Binding-site contacts:
Ligand atom CL1 contacts residue HIS41 of chain 1.A at 3.5 Å.
Ligand atom C21 contacts residue LEU141 of chain 1.A at 3.7 Å (hydrophobic).
Ligand atom CL1 contacts residue TYR54 of chain 1.A at 3.6 Å.
Ligand atom CL contacts residue MET165 of chain 1.A at 3.8 Å.
Ligand atom S contacts residue MET165 of chain 1.A at 3.7 Å.
Ligand atom C3 contacts residue GLN189 of chain 1.A at 3.8 Å.
Ligand atom CL contacts residue HIS41 of chain 1.A at 3.5 Å.
Ligand atom O1 contacts residue CYS145 of chain 1.A at 3.7 Å.
Ligand atom C11 contacts residue HIS164 of chain 1.A at 3.4 Å.
Ligand atom C16 contacts residue CYS145 of chain 1.A at 3.9 Å (hydrophobic).
Ligand atom C14 contacts residue MET49 of chain 1.A at 3.7 Å (hydrophobic).
Ligand atom O1 contacts residue GLY143 of chain 1.A at 3.0 Å (h-bond).
Ligand atom CL1 contacts residue ASP187 of chain 1.A at 3.1 Å.
Ligand atom C16 contacts residue ASN142 of chain 1.A at 3.6 Å.
Ligand atom C19 contacts residue PHE140 of chain 1.A at 3.4 Å (hydrophobic).
Ligand atom CL contacts residue HIS164 of chain 1.A at 3.8 Å.
Ligand atom C4 contacts residue ARG188 of chain 1.A at 3.6 Å.
Ligand atom CL contacts residue ASP187 of chain 1.A at 3.7 Å.
Ligand atom C18 contacts residue LEU141 of chain 1.A at 3.8 Å (hydrophobic).
Ligand atom C20 contacts residue GLU166 of chain 1.A at 3.6 Å.
Ligand atom N3 contacts residue SER144 of chain 1.A at 3.3 Å (h-bond).
Ligand atom C19 contacts residue GLU166 of chain 1.A at 3.4 Å.
Ligand atom C18 contacts residue SER144 of chain 1.A at 3.5 Å.
Ligand atom C4 contacts residue GLN189 of chain 1.A at 3.8 Å.
Ligand atom C13 contacts residue HIS41 of chain 1.A at 3.6 Å.
Ligand atom C5 contacts residue ARG188 of chain 1.A at 3.3 Å.
Ligand atom N1 contacts residue ASN142 of chain 1.A at 3.7 Å.
Ligand atom C11 contacts residue HIS41 of chain 1.A at 3.6 Å.
Ligand atom C20 contacts residue LEU141 of chain 1.A at 3.7 Å (hydrophobic).
Ligand atom N3 contacts residue HIS163 of chain 1.A at 2.9 Å (h-bond).
Ligand atom N3 contacts residue PHE140 of chain 1.A at 3.6 Å.
Ligand atom O contacts residue GLU166 of chain 1.A at 2.9 Å (salt-bridge).
Ligand atom C18 contacts residue HIS163 of chain 1.A at 3.5 Å.
Ligand atom O contacts residue MET165 of chain 1.A at 3.2 Å.
Ligand atom C17 contacts residue LEU141 of chain 1.A at 3.8 Å (hydrophobic).
Ligand atom CL1 contacts residue MET49 of chain 1.A at 3.4 Å.
Ligand atom C20 contacts residue PHE140 of chain 1.A at 3.7 Å (hydrophobic).
Ligand atom C21 contacts residue ASN142 of chain 1.A at 3.6 Å.
Ligand atom C12 contacts residue HIS41 of chain 1.A at 3.4 Å.
Ligand atom O1 contacts residue ASN142 of chain 1.A at 3.4 Å.

Sequence of chain 1.A:
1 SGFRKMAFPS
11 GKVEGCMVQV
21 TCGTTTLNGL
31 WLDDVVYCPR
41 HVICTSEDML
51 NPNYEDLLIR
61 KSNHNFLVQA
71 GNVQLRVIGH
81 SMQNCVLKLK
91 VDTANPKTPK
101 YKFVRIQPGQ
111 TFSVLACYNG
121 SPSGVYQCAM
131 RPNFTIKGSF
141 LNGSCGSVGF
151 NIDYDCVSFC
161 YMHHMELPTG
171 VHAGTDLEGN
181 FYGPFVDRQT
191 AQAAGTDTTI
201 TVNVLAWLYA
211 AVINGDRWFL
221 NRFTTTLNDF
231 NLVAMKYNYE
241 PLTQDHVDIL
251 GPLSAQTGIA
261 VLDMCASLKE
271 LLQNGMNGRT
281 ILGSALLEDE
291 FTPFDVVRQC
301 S

The small molecule below binds the protein below.
Small molecule (SMILES): O=C(NCc1cccs1)[C@@H]1CN(C(=O)c2cccnc2)CCN1c1ccc(Cl)c(Cl)c1